Binding-site contacts:
Ligand atom OP1 contacts residue LYS61 of chain 5.A at 3.0 Å.
Ligand atom O2 contacts residue MET97 of chain 20.A at 3.4 Å.
Ligand atom O2 contacts residue TRP64 of chain 5.A at 3.1 Å.
Ligand atom O2 contacts residue LEU98 of chain 20.A at 3.4 Å.
Ligand atom C7 contacts residue HIS93 of chain 20.A at 3.5 Å.
Ligand atom O4' contacts residue TRP64 of chain 5.A at 2.9 Å (h-bond).
Ligand atom C6 contacts residue TRP64 of chain 5.A at 3.2 Å (hydrophobic).
Ligand atom N3 contacts residue PHE12 of chain 5.A at 2.9 Å.
Ligand atom O2 contacts residue ARG60 of chain 5.A at 3.0 Å.
Ligand atom C5' contacts residue TYR62 of chain 5.A at 3.2 Å (hydrophobic).
Ligand atom O4 contacts residue PRO14 of chain 5.A at 3.5 Å.
Ligand atom C2 contacts residue PHE12 of chain 5.A at 2.9 Å (hydrophobic).
Ligand atom O4' contacts residue HIS93 of chain 20.A at 3.4 Å.
Ligand atom C7 contacts residue TRP64 of chain 5.A at 3.5 Å (hydrophobic).
Ligand atom OP1 contacts residue ALA71 of chain 20.A at 2.9 Å (h-bond).
Ligand atom OP1 contacts residue TYR62 of chain 5.A at 2.8 Å (h-bond).
Ligand atom O2 contacts residue PHE12 of chain 5.A at 3.2 Å.
Ligand atom OP1 contacts residue HIS93 of chain 20.A at 2.7 Å (h-bond).
Ligand atom O4 contacts residue PHE92 of chain 20.A at 3.5 Å (h-bond).
Ligand atom C5 contacts residue HIS93 of chain 20.A at 3.5 Å.
Ligand atom C4 contacts residue PHE92 of chain 20.A at 3.3 Å (hydrophobic).
Ligand atom OP2 contacts residue LYS107 of chain 20.A at 2.6 Å (salt-bridge).
Ligand atom C4 contacts residue PHE18 of chain 5.A at 3.3 Å (hydrophobic).
Ligand atom OP1 contacts residue LYS107 of chain 20.A at 2.8 Å (salt-bridge).
Ligand atom O3' contacts residue ALA71 of chain 20.A at 3.4 Å.
Ligand atom O4 contacts residue SER16 of chain 5.A at 3.0 Å (h-bond).
Ligand atom C1' contacts residue LEU98 of chain 20.A at 3.5 Å (hydrophobic).
Ligand atom N3 contacts residue PHE18 of chain 5.A at 3.4 Å.
Ligand atom N1 contacts residue PHE12 of chain 5.A at 3.3 Å.
Ligand atom C4 contacts residue PHE12 of chain 5.A at 3.2 Å (hydrophobic).
Ligand atom O4 contacts residue LYS21 of chain 24.A at 2.9 Å (salt-bridge).
Ligand atom C1' contacts residue ASP94 of chain 20.A at 3.5 Å.
Ligand atom O4 contacts residue PHE12 of chain 5.A at 3.2 Å.
Ligand atom C5 contacts residue PHE18 of chain 5.A at 3.4 Å (hydrophobic).
Ligand atom N3 contacts residue PHE92 of chain 20.A at 3.0 Å (h-bond).
Ligand atom C2 contacts residue TRP64 of chain 5.A at 3.5 Å (hydrophobic).
Ligand atom O4' contacts residue MET50 of chain 20.A at 3.4 Å.
Ligand atom O2 contacts residue ASP94 of chain 20.A at 3.0 Å (salt-bridge).
Ligand atom C4 contacts residue LYS21 of chain 24.A at 3.4 Å.
Ligand atom N3 contacts residue LYS21 of chain 24.A at 2.8 Å.

Sequence of chain 20.A:
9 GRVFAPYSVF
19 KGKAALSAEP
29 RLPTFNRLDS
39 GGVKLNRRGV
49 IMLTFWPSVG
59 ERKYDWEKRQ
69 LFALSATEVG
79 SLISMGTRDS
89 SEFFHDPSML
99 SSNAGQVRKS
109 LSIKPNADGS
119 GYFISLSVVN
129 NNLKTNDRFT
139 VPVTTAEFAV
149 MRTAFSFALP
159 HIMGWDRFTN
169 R

Sequence of chain 5.A:
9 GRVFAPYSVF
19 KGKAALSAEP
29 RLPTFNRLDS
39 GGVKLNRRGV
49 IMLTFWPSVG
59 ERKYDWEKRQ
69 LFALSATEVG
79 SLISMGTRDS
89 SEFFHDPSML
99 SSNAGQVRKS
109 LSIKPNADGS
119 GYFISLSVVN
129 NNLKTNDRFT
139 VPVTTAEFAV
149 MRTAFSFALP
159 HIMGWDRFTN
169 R

Sequence of chain 24.A:
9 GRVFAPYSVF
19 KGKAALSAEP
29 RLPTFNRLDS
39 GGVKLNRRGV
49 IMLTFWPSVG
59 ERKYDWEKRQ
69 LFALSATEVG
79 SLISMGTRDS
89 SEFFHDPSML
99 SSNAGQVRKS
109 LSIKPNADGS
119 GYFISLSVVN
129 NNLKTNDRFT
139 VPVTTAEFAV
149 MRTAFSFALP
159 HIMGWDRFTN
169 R

The protein below binds the small molecule below.
Small molecule (SMILES): Cc1cn([C@H]2C[C@H](O[P](=O)(O)OC[C@H]3O[C@@H](n4cc(C)c(=O)[nH]c4=O)C[C@@H]3O[P](=O)(O)OC[C@H]3O[C@@H](n4cc(C)c(=O)[nH]c4=O)C[C@@H]3O[P](=O)(O)OC[C@H]3O[C@@H](n4cc(C)c(=O)[nH]c4=O)C[C@@H]3O[P](=O)(O)OC[C@H]3O[C@@H](n4cc(C)c(=O)[nH]c4=O)C[C@@H]3O[P](=O)(O)OC[C@H]3O[C@@H](n4cc(C)c(=O)[nH]c4=O)C[C@@H]3O)[C@@H](CO[P](=O)(O)O[C@H]3C[C@H](n4cc(C)c(=O)[nH]c4=O)O[C@@H]3CO[P](=O)(O)O[C@H]3C[C@H](n4cc(C)c(=O)[nH]c4=O)O[C@@H]3CO[P](=O)(O)O[C@H]3C[C@H](n4cc(C)c(=O)[nH]c4=O)O[C@@H]3COP(=O)=O)O2)c(=O)[nH]c1=O